The small molecule below binds the protein below.
Small molecule (SMILES): CC(=O)N[C@@H]1[C@@H](O)[C@H](O)[C@@H](CO)O[C@H]1O

Binding-site contacts:
Ligand atom C8 contacts residue PHE316 of chain 1.C at 3.7 Å (hydrophobic).
Ligand atom O7 contacts residue GLY313 of chain 1.C at 3.5 Å.
Ligand atom C8 contacts residue LEU342 of chain 1.C at 3.5 Å (hydrophobic).
Ligand atom O7 contacts residue PHE312 of chain 1.C at 4.5 Å.
Ligand atom C8 contacts residue GLY313 of chain 1.C at 3.9 Å.
Ligand atom O7 contacts residue ASN317 of chain 1.C at 4.2 Å.
Ligand atom O3 contacts residue VAL341 of chain 1.C at 3.7 Å.
Ligand atom C3 contacts residue ASN317 of chain 1.C at 3.9 Å.
Ligand atom C8 contacts residue PHE312 of chain 1.C at 3.8 Å (hydrophobic).
Ligand atom C7 contacts residue ASN317 of chain 1.C at 3.8 Å.
Ligand atom C5 contacts residue ASN317 of chain 1.C at 3.8 Å.
Ligand atom O5 contacts residue ASN317 of chain 1.C at 2.4 Å (h-bond).
Ligand atom C4 contacts residue ASN317 of chain 1.C at 4.3 Å.
Ligand atom C7 contacts residue GLY313 of chain 1.C at 3.8 Å.
Ligand atom C2 contacts residue ASN317 of chain 1.C at 2.5 Å.
Ligand atom C1 contacts residue ASN317 of chain 1.C at 1.5 Å.
Ligand atom N2 contacts residue ASN317 of chain 1.C at 3.0 Å (h-bond).
Ligand atom C7 contacts residue PHE312 of chain 1.C at 4.5 Å (hydrophobic).

Sequence of chain 1.C:
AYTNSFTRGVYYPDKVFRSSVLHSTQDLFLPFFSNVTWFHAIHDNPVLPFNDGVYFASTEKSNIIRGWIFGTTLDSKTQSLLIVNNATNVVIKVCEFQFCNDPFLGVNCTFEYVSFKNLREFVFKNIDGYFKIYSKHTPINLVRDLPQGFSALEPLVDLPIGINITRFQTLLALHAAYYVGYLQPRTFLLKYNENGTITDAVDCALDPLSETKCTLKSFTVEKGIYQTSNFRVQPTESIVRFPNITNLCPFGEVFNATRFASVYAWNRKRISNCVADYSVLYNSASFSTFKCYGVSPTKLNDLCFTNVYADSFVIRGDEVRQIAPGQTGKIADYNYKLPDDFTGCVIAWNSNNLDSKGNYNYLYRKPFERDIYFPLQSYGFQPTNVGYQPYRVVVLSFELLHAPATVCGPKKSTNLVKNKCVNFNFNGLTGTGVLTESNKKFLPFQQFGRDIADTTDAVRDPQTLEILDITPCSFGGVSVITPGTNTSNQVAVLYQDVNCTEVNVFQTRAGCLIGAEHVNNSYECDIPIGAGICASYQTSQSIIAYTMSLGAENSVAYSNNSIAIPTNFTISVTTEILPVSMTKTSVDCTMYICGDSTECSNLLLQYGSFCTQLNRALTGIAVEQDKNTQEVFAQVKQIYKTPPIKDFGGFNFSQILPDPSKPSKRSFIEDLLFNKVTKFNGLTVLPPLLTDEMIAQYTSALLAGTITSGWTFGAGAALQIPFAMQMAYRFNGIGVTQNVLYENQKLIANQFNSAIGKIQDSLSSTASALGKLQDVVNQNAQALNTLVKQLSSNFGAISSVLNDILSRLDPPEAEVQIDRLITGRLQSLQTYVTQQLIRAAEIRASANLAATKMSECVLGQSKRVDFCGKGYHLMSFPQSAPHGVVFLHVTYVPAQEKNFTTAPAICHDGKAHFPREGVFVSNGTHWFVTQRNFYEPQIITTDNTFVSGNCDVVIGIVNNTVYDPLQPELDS